Binding-site contacts:
Ligand atom C7 contacts residue GLU197 of chain 1.B at 4.5 Å.
Ligand atom O1 contacts residue GLY120 of chain 1.B at 2.6 Å (h-bond).
Ligand atom O1 contacts residue GLY119 of chain 1.B at 2.4 Å (h-bond).
Ligand atom O1 contacts residue SER198 of chain 1.B at 2.2 Å (h-bond).
Ligand atom C3 contacts residue LEU339 of chain 1.B at 3.0 Å (hydrophobic).
Ligand atom O2 contacts residue SER198 of chain 1.B at 2.7 Å (h-bond).
Ligand atom C1 contacts residue GLY120 of chain 1.B at 3.8 Å.
Ligand atom P1 contacts residue GLY119 of chain 1.B at 3.7 Å.
Ligand atom C5 contacts residue LEU339 of chain 1.B at 4.4 Å (hydrophobic).
Ligand atom C7 contacts residue GLY119 of chain 1.B at 4.0 Å.
Ligand atom C7 contacts residue PHE78 of chain 1.B at 4.2 Å (hydrophobic).
Ligand atom C7 contacts residue HIS444 of chain 1.B at 3.5 Å.
Ligand atom C7 contacts residue SER198 of chain 1.B at 2.8 Å.
Ligand atom P1 contacts residue ALA199 of chain 1.B at 3.7 Å.
Ligand atom C1 contacts residue GLY119 of chain 1.B at 4.0 Å.
Ligand atom P1 contacts residue GLY120 of chain 1.B at 3.6 Å.
Ligand atom C5 contacts residue SER198 of chain 1.B at 4.3 Å.
Ligand atom C2 contacts residue LEU339 of chain 1.B at 4.5 Å (hydrophobic).
Ligand atom C6 contacts residue GLY120 of chain 1.B at 4.3 Å.
Ligand atom C6 contacts residue SER198 of chain 1.B at 4.0 Å.
Ligand atom C4 contacts residue ILE336 of chain 1.B at 4.5 Å (hydrophobic).
Ligand atom P1 contacts residue SER198 of chain 1.B at 1.5 Å.
Ligand atom O2 contacts residue GLY119 of chain 1.B at 4.2 Å.
Ligand atom O1 contacts residue ALA199 of chain 1.B at 3.2 Å (h-bond).
Ligand atom O2 contacts residue GLY120 of chain 1.B at 3.5 Å (h-bond).
Ligand atom P1 contacts residue HIS444 of chain 1.B at 3.9 Å.
Ligand atom O1 contacts residue GLY118 of chain 1.B at 3.4 Å.
Ligand atom C4 contacts residue LEU339 of chain 1.B at 2.9 Å (hydrophobic).

Sequence of chain 1.B:
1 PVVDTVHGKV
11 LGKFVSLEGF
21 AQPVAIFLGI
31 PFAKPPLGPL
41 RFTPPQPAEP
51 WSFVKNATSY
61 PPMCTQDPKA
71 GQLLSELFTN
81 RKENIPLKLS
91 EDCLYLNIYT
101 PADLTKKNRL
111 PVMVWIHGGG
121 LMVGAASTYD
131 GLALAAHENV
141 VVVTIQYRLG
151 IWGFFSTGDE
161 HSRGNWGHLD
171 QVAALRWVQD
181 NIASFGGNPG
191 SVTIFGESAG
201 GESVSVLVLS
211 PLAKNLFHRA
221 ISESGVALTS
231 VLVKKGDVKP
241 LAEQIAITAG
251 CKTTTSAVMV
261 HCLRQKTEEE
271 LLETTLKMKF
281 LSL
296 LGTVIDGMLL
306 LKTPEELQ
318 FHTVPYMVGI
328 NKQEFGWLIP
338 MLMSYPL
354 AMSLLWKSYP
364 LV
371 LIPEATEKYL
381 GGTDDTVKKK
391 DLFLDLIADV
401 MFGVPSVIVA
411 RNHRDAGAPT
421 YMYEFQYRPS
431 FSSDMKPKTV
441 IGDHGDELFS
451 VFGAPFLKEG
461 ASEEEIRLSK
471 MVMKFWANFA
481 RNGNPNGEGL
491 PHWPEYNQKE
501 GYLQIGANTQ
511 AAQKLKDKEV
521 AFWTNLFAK

The protein below binds the small molecule below.
Small molecule (SMILES): C[P](=O)(F)OC1CCCCC1